Sequence of chain 1.C:
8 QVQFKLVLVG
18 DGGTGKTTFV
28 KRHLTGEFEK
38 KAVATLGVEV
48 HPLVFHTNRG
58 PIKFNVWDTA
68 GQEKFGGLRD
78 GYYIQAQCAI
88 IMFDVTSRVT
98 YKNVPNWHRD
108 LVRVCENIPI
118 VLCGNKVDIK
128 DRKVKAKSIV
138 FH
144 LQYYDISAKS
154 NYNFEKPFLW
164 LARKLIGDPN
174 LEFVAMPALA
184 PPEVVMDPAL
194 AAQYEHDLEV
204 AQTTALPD

Binding-site contacts:
Ligand atom C6 contacts residue LYS123 of chain 1.C at 3.6 Å.
Ligand atom O1B contacts residue LYS23 of chain 1.C at 2.8 Å (salt-bridge).
Ligand atom O2G contacts residue MG1 of chain 1.L at 2.0 Å.
Ligand atom O2B contacts residue MG1 of chain 1.L at 2.1 Å.
Ligand atom O2' contacts residue GLU36 of chain 1.C at 2.7 Å (salt-bridge).
Ligand atom O2' contacts residue LYS37 of chain 1.C at 2.8 Å (salt-bridge).
Ligand atom O1A contacts residue GLY22 of chain 1.C at 3.5 Å.
Ligand atom O1A contacts residue THR24 of chain 1.C at 3.4 Å (h-bond).
Ligand atom O3' contacts residue ALA39 of chain 1.C at 3.3 Å.
Ligand atom C3' contacts residue LYS38 of chain 1.C at 3.3 Å.
Ligand atom O5' contacts residue THR25 of chain 1.C at 3.4 Å (h-bond).
Ligand atom PG contacts residue MG1 of chain 1.L at 3.1 Å.
Ligand atom N2 contacts residue ASP125 of chain 1.C at 2.9 Å (salt-bridge).
Ligand atom N1 contacts residue LYS152 of chain 1.C at 3.5 Å.
Ligand atom O2B contacts residue THR24 of chain 1.C at 2.9 Å (h-bond).
Ligand atom N7 contacts residue ASN122 of chain 1.C at 3.4 Å (h-bond).
Ligand atom C8 contacts residue THR25 of chain 1.C at 3.4 Å.
Ligand atom C2 contacts residue LYS152 of chain 1.C at 3.5 Å.
Ligand atom N3B contacts residue MG1 of chain 1.L at 3.4 Å.
Ligand atom O1B contacts residue THR21 of chain 1.C at 3.4 Å (h-bond).
Ligand atom O4' contacts residue LYS123 of chain 1.C at 3.2 Å (salt-bridge).
Ligand atom O1A contacts residue THR25 of chain 1.C at 2.8 Å (h-bond).
Ligand atom PB contacts residue MG1 of chain 1.L at 3.3 Å.
Ligand atom N2 contacts residue ILE126 of chain 1.C at 3.3 Å.
Ligand atom O2G contacts residue THR42 of chain 1.C at 2.7 Å (h-bond).
Ligand atom C2' contacts residue THR25 of chain 1.C at 3.5 Å.
Ligand atom O6 contacts residue ALA151 of chain 1.C at 3.0 Å (h-bond).
Ligand atom O1G contacts residue GLY19 of chain 1.C at 3.2 Å.
Ligand atom O3G contacts residue GLY19 of chain 1.C at 3.2 Å.
Ligand atom O1G contacts residue GLY68 of chain 1.C at 3.2 Å (h-bond).
Ligand atom N1 contacts residue ASP125 of chain 1.C at 3.2 Å (salt-bridge).
Ligand atom O3' contacts residue LYS38 of chain 1.C at 3.4 Å.
Ligand atom N3B contacts residue GLY20 of chain 1.C at 3.1 Å (h-bond).
Ligand atom C3' contacts residue ALA39 of chain 1.C at 3.6 Å (hydrophobic).
Ligand atom N2 contacts residue LYS152 of chain 1.C at 3.3 Å.
Ligand atom O1B contacts residue GLY22 of chain 1.C at 3.1 Å (h-bond).
Ligand atom O3A contacts residue GLY22 of chain 1.C at 3.0 Å (h-bond).
Ligand atom O1G contacts residue LYS23 of chain 1.C at 2.6 Å (salt-bridge).
Ligand atom O6 contacts residue ASN122 of chain 1.C at 3.0 Å (h-bond).
Ligand atom O3' contacts residue LYS37 of chain 1.C at 2.9 Å (salt-bridge).

This small molecule binds to this protein.
Small molecule (SMILES): Nc1nc2c(ncn2[C@@H]2O[C@H](CO[P](=O)(O)O[P](=O)(O)NP(=O)(O)O)[C@@H](O)[C@H]2O)c(=O)[nH]1